Sequence of chain 1.B:
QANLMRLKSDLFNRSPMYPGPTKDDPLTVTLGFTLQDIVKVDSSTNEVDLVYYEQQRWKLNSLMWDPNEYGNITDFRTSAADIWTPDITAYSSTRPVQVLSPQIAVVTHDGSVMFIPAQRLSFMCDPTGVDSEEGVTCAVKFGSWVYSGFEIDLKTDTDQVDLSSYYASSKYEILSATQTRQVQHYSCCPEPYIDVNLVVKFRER

Sequence of chain 1.C:
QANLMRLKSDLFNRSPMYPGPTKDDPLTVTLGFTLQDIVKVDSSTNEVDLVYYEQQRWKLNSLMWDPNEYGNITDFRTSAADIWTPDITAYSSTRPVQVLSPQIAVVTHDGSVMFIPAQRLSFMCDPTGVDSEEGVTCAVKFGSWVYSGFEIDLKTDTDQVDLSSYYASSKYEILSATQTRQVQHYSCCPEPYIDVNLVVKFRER

Binding-site contacts:
Ligand atom CAK contacts residue TYR110 of chain 1.B at 4.2 Å (hydrophobic).
Ligand atom CAI contacts residue CYS207 of chain 1.B at 3.7 Å (hydrophobic).
Ligand atom CAP contacts residue TYR205 of chain 1.B at 3.9 Å (hydrophobic).
Ligand atom CAO contacts residue TYR205 of chain 1.B at 4.3 Å (hydrophobic).
Ligand atom CAK contacts residue TYR212 of chain 1.B at 4.2 Å (hydrophobic).
Ligand atom C17 contacts residue CYS207 of chain 1.B at 3.5 Å (hydrophobic).
Ligand atom CAN contacts residue TYR212 of chain 1.B at 4.3 Å (hydrophobic).
Ligand atom CAR contacts residue TRP164 of chain 1.B at 3.4 Å (hydrophobic).
Ligand atom CAD contacts residue ILE135 of chain 1.C at 3.9 Å (hydrophobic).
Ligand atom CAI contacts residue CYS208 of chain 1.B at 3.9 Å (hydrophobic).
Ligand atom CAT contacts residue TYR110 of chain 1.B at 4.1 Å (hydrophobic).
Ligand atom CAR contacts residue TYR72 of chain 1.C at 4.1 Å (hydrophobic).
Ligand atom NAQ contacts residue TYR212 of chain 1.B at 4.2 Å.
Ligand atom CAE contacts residue TRP164 of chain 1.B at 3.9 Å (hydrophobic).
Ligand atom CAJ contacts residue MET133 of chain 1.C at 3.7 Å (hydrophobic).
Ligand atom CAF contacts residue ILE135 of chain 1.C at 4.1 Å (hydrophobic).
Ligand atom C17 contacts residue CYS208 of chain 1.B at 4.2 Å (hydrophobic).
Ligand atom CAR contacts residue ILE135 of chain 1.C at 3.2 Å (hydrophobic).
Ligand atom CAT contacts residue TRP164 of chain 1.B at 4.1 Å (hydrophobic).
Ligand atom CAJ contacts residue ILE135 of chain 1.C at 3.5 Å (hydrophobic).
Ligand atom CAG contacts residue TYR212 of chain 1.B at 4.0 Å (hydrophobic).
Ligand atom CAF contacts residue GLN74 of chain 1.C at 3.2 Å.
Ligand atom N1 contacts residue TYR205 of chain 1.B at 3.6 Å.
Ligand atom CAL contacts residue TYR110 of chain 1.B at 3.9 Å (hydrophobic).
Ligand atom CAE contacts residue TYR72 of chain 1.C at 4.0 Å (hydrophobic).
Ligand atom CAU contacts residue TRP164 of chain 1.B at 4.0 Å (hydrophobic).
Ligand atom CAG contacts residue TYR205 of chain 1.B at 3.9 Å (hydrophobic).
Ligand atom CAM contacts residue CYS207 of chain 1.B at 3.7 Å (hydrophobic).
Ligand atom CAW contacts residue TYR205 of chain 1.B at 3.3 Å (hydrophobic).
Ligand atom CAD contacts residue TRP164 of chain 1.B at 2.9 Å (hydrophobic).
Ligand atom CAC contacts residue TRP164 of chain 1.B at 3.5 Å (hydrophobic).
Ligand atom CAI contacts residue GLN74 of chain 1.C at 3.9 Å.
Ligand atom CAJ contacts residue GLN74 of chain 1.C at 4.0 Å.
Ligand atom CAC contacts residue ILE135 of chain 1.C at 3.1 Å (hydrophobic).
Ligand atom CAN contacts residue ILE135 of chain 1.C at 3.8 Å (hydrophobic).
Ligand atom CAF contacts residue CYS208 of chain 1.B at 4.2 Å (hydrophobic).
Ligand atom CAV contacts residue TRP164 of chain 1.B at 2.8 Å (hydrophobic).
Ligand atom CAF contacts residue MET133 of chain 1.C at 4.2 Å (hydrophobic).
Ligand atom CAM contacts residue CYS208 of chain 1.B at 3.8 Å (hydrophobic).
Ligand atom CAX contacts residue CYS208 of chain 1.B at 4.1 Å (hydrophobic).

The protein below binds the small molecule below.
Small molecule (SMILES): c1ccc(C2CCN(CCc3cc4ccccc4[nH]3)CC2)cc1